Binding-site contacts:
Ligand atom O1A contacts residue ARG353 of chain 1.B at 3.5 Å (salt-bridge).
Ligand atom O3A contacts residue ARG353 of chain 1.B at 3.2 Å (salt-bridge).
Ligand atom O4' contacts residue ASN95 of chain 1.B at 3.4 Å.
Ligand atom O1B contacts residue VAL20 of chain 1.B at 3.0 Å (h-bond).
Ligand atom O2D contacts residue ASP41 of chain 1.B at 2.8 Å (salt-bridge).
Ligand atom O1A contacts residue TYR19 of chain 1.B at 3.2 Å (h-bond).
Ligand atom C1D contacts residue ASP41 of chain 1.B at 3.1 Å.
Ligand atom O3' contacts residue THR96 of chain 1.B at 3.6 Å (h-bond).
Ligand atom O2 contacts residue MET42 of chain 1.B at 3.2 Å (h-bond).
Ligand atom O1A contacts residue GLY18 of chain 1.B at 3.5 Å.
Ligand atom C4D contacts residue ASP41 of chain 1.B at 3.6 Å.
Ligand atom O2B contacts residue ARG353 of chain 1.B at 2.7 Å (salt-bridge).
Ligand atom C2' contacts residue THR136 of chain 1.B at 3.2 Å.
Ligand atom O4' contacts residue THR96 of chain 1.B at 2.9 Å (h-bond).
Ligand atom C4 contacts residue MET42 of chain 1.B at 3.5 Å (hydrophobic).
Ligand atom O2' contacts residue SER135 of chain 1.B at 3.3 Å.
Ligand atom O2A contacts residue ASN95 of chain 1.B at 2.6 Å (h-bond).
Ligand atom O2B contacts residue TYR19 of chain 1.B at 3.3 Å.
Ligand atom O2' contacts residue VAL20 of chain 1.B at 3.5 Å.
Ligand atom O4D contacts residue ASP41 of chain 1.B at 3.5 Å (salt-bridge).
Ligand atom O4D contacts residue GLY16 of chain 1.B at 3.4 Å.
Ligand atom C2 contacts residue MET42 of chain 1.B at 3.5 Å (hydrophobic).
Ligand atom O3D contacts residue ASP41 of chain 1.B at 2.8 Å (salt-bridge).
Ligand atom O3B contacts residue VAL20 of chain 1.B at 3.5 Å.
Ligand atom C3D contacts residue ASP41 of chain 1.B at 3.5 Å.
Ligand atom C2 contacts residue VAL94 of chain 1.B at 3.5 Å (hydrophobic).
Ligand atom O5D contacts residue GLY18 of chain 1.B at 3.2 Å.
Ligand atom C6 contacts residue ASN95 of chain 1.B at 3.3 Å.
Ligand atom O2 contacts residue ASP41 of chain 1.B at 3.5 Å.
Ligand atom O5' contacts residue ARG353 of chain 1.B at 3.2 Å (salt-bridge).
Ligand atom O5' contacts residue SER282 of chain 1.B at 3.4 Å (h-bond).
Ligand atom O3D contacts residue LYS46 of chain 1.B at 2.8 Å (salt-bridge).
Ligand atom O1B contacts residue TYR19 of chain 1.B at 3.3 Å (h-bond).
Ligand atom C2D contacts residue ASN95 of chain 1.B at 3.5 Å.
Ligand atom PA contacts residue ARG353 of chain 1.B at 3.6 Å.
Ligand atom O3' contacts residue SER135 of chain 1.B at 3.5 Å.
Ligand atom O2' contacts residue THR136 of chain 1.B at 2.8 Å (h-bond).
Ligand atom C5D contacts residue ASN95 of chain 1.B at 3.5 Å.
Ligand atom C5' contacts residue ARG353 of chain 1.B at 3.6 Å.
Ligand atom C5 contacts residue MET42 of chain 1.B at 3.5 Å (hydrophobic).

Sequence of chain 1.B:
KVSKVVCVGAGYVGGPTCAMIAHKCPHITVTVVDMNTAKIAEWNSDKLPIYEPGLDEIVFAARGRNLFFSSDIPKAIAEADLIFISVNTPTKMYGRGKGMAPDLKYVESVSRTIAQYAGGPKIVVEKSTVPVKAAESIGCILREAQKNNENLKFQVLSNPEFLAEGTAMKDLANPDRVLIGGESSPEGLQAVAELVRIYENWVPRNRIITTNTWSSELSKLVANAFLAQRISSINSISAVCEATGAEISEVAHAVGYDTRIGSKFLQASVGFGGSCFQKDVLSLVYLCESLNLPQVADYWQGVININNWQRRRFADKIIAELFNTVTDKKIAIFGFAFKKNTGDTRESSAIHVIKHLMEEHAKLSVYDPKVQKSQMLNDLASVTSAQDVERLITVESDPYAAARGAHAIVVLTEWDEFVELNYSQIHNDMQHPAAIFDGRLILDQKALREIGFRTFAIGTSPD

This small molecule binds to this protein.
Small molecule (SMILES): O=c1ccn([C@@H]2O[C@H](CO[P](=O)(O)O[P](=O)(O)O[C@H]3OC[C@@H](O)[C@H](O)[C@H]3O)[C@@H](O)[C@H]2O)c(=O)[nH]1